Binding-site contacts:
Ligand atom C7 contacts residue NAG1 of chain 1.Y at 4.0 Å.
Ligand atom C1 contacts residue GLN426 of chain 1.C at 4.4 Å.
Ligand atom C5 contacts residue GLN426 of chain 1.C at 4.2 Å.
Ligand atom C1 contacts residue ASN400 of chain 1.C at 1.4 Å.
Ligand atom C8 contacts residue NAG2 of chain 1.Y at 4.0 Å.
Ligand atom C3 contacts residue ASN400 of chain 1.C at 3.8 Å.
Ligand atom C8 contacts residue NAG1 of chain 1.Y at 3.8 Å.
Ligand atom C4 contacts residue ASN400 of chain 1.C at 4.2 Å.
Ligand atom C7 contacts residue ASN400 of chain 1.C at 3.1 Å.
Ligand atom C8 contacts residue ASN400 of chain 1.C at 4.3 Å.
Ligand atom O5 contacts residue ASN400 of chain 1.C at 2.4 Å (h-bond).
Ligand atom O7 contacts residue ASN400 of chain 1.C at 3.0 Å (h-bond).
Ligand atom O5 contacts residue GLN426 of chain 1.C at 3.5 Å.
Ligand atom C8 contacts residue SER424 of chain 1.C at 4.0 Å.
Ligand atom O7 contacts residue NAG1 of chain 1.Y at 3.3 Å.
Ligand atom C6 contacts residue GLN426 of chain 1.C at 3.6 Å.
Ligand atom C5 contacts residue SER424 of chain 1.C at 3.6 Å.
Ligand atom O5 contacts residue SER424 of chain 1.C at 4.0 Å.
Ligand atom C5 contacts residue ASN400 of chain 1.C at 3.7 Å.
Ligand atom C2 contacts residue ASN400 of chain 1.C at 2.4 Å.
Ligand atom C7 contacts residue NAG2 of chain 1.Y at 4.0 Å.
Ligand atom N2 contacts residue ASN400 of chain 1.C at 2.9 Å (h-bond).
Ligand atom O6 contacts residue GLN426 of chain 1.C at 3.7 Å.
Ligand atom O7 contacts residue NAG2 of chain 1.Y at 3.7 Å.
Ligand atom C6 contacts residue SER424 of chain 1.C at 3.2 Å.

The protein below binds the small molecule below.
Small molecule (SMILES): CC(=O)N[C@H]1[C@H](O[C@H]2[C@H](O)[C@@H](NC(C)=O)CO[C@@H]2CO)O[C@H](CO)[C@@H](O[C@@H]2O[C@H](CO)[C@@H](O)[C@H](O)[C@@H]2O)[C@@H]1O

Sequence of chain 1.C:
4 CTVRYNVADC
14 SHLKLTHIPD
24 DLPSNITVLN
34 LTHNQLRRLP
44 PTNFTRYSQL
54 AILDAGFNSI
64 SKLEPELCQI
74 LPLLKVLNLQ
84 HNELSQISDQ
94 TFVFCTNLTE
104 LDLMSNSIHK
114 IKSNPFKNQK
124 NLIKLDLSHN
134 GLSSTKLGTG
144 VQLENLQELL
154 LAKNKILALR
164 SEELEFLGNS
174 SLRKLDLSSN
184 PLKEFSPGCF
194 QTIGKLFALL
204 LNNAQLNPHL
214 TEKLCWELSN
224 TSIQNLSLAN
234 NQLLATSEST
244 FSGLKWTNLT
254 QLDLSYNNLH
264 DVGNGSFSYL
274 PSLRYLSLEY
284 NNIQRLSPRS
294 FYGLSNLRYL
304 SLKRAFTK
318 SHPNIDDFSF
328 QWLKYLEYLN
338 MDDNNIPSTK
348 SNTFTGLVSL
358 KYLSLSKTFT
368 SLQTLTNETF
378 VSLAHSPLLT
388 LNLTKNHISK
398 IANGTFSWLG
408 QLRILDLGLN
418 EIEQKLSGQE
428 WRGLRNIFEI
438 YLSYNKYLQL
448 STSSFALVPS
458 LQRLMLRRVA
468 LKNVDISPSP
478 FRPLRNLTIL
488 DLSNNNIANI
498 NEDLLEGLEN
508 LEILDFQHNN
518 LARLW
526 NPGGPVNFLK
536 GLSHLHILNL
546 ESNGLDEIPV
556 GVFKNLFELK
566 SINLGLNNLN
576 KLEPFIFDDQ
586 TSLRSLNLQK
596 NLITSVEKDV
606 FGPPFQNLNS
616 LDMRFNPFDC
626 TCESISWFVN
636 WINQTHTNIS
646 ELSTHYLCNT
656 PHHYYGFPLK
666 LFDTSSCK